A protein and the small-molecule ligand that binds it are described below.
Small molecule (SMILES): Cc1cc(CCCCCOc2ccc(C3=NCCO3)cc2)on1

Sequence of chain 49.A:
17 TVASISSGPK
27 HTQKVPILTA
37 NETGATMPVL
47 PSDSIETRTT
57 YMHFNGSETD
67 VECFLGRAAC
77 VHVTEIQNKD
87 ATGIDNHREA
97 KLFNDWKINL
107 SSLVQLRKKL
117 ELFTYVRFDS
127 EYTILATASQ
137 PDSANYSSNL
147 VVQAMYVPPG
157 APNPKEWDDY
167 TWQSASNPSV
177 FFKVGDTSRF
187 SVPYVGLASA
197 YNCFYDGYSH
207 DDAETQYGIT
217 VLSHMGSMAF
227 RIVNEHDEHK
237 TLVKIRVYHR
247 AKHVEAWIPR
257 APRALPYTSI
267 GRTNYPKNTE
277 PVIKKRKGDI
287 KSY

Sequence of chain 49.C:
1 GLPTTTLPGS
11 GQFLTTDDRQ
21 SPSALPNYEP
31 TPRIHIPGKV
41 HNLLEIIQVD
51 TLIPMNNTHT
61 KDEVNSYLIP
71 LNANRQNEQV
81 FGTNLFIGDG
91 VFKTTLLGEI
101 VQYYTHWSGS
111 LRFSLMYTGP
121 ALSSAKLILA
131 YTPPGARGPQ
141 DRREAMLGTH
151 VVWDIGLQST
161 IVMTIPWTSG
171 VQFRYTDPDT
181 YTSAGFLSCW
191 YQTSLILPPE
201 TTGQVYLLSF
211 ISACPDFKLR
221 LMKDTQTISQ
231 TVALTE

Binding-site contacts:
Ligand atom C1B contacts residue TYR128 of chain 49.A at 3.6 Å (hydrophobic).
Ligand atom C2A contacts residue TYR152 of chain 49.A at 3.6 Å (hydrophobic).
Ligand atom C4C contacts residue VAL191 of chain 49.A at 3.0 Å (hydrophobic).
Ligand atom C3B contacts residue VAL188 of chain 49.A at 3.8 Å (hydrophobic).
Ligand atom O1A contacts residue PHE186 of chain 49.A at 3.0 Å.
Ligand atom C5B contacts residue PHE186 of chain 49.A at 3.9 Å (hydrophobic).
Ligand atom C1B contacts residue VAL188 of chain 49.A at 3.8 Å (hydrophobic).
Ligand atom C5B contacts residue TYR128 of chain 49.A at 4.0 Å (hydrophobic).
Ligand atom O1 contacts residue MET221 of chain 49.A at 3.8 Å.
Ligand atom N2 contacts residue LEU106 of chain 49.A at 3.8 Å.
Ligand atom O1 contacts residue LEU106 of chain 49.A at 3.8 Å.
Ligand atom C1B contacts residue ILE104 of chain 49.A at 4.0 Å (hydrophobic).
Ligand atom N3A contacts residue PHE186 of chain 49.A at 4.0 Å.
Ligand atom O1B contacts residue ILE104 of chain 49.A at 3.9 Å.
Ligand atom N3A contacts residue PRO174 of chain 49.A at 3.7 Å.
Ligand atom C1C contacts residue TYR128 of chain 49.A at 3.7 Å (hydrophobic).
Ligand atom C5C contacts residue VAL191 of chain 49.A at 3.8 Å (hydrophobic).
Ligand atom C2C contacts residue MET221 of chain 49.A at 3.8 Å (hydrophobic).
Ligand atom N3A contacts residue ALA24 of chain 49.C at 3.8 Å.
Ligand atom C4B contacts residue TYR152 of chain 49.A at 3.8 Å (hydrophobic).
Ligand atom C4 contacts residue LEU106 of chain 49.A at 3.9 Å (hydrophobic).
Ligand atom C6B contacts residue ILE104 of chain 49.A at 3.6 Å (hydrophobic).
Ligand atom C5B contacts residue MET224 of chain 49.A at 3.9 Å (hydrophobic).
Ligand atom C4A contacts residue PRO174 of chain 49.A at 3.1 Å (hydrophobic).
Ligand atom C4C contacts residue VAL188 of chain 49.A at 3.7 Å (hydrophobic).
Ligand atom C2B contacts residue VAL188 of chain 49.A at 3.5 Å (hydrophobic).
Ligand atom O1B contacts residue TYR128 of chain 49.A at 3.4 Å (h-bond).
Ligand atom C4 contacts residue TYR197 of chain 49.A at 3.8 Å (hydrophobic).
Ligand atom C1C contacts residue LEU106 of chain 49.A at 3.8 Å (hydrophobic).
Ligand atom C2C contacts residue TYR197 of chain 49.A at 3.7 Å (hydrophobic).
Ligand atom C3B contacts residue TYR152 of chain 49.A at 3.7 Å (hydrophobic).
Ligand atom C4B contacts residue PHE186 of chain 49.A at 3.6 Å (hydrophobic).
Ligand atom C3C contacts residue TYR128 of chain 49.A at 3.4 Å (hydrophobic).
Ligand atom C5A contacts residue PHE186 of chain 49.A at 3.5 Å (hydrophobic).
Ligand atom C5A contacts residue ALA150 of chain 49.A at 3.6 Å (hydrophobic).
Ligand atom N3A contacts residue TYR152 of chain 49.A at 3.5 Å.
Ligand atom C6B contacts residue TYR128 of chain 49.A at 3.3 Å (hydrophobic).
Ligand atom C5A contacts residue VAL176 of chain 49.A at 3.6 Å (hydrophobic).
Ligand atom C2A contacts residue PHE186 of chain 49.A at 3.3 Å (hydrophobic).
Ligand atom C5 contacts residue LEU106 of chain 49.A at 3.8 Å (hydrophobic).